Sequence of chain 1.C:
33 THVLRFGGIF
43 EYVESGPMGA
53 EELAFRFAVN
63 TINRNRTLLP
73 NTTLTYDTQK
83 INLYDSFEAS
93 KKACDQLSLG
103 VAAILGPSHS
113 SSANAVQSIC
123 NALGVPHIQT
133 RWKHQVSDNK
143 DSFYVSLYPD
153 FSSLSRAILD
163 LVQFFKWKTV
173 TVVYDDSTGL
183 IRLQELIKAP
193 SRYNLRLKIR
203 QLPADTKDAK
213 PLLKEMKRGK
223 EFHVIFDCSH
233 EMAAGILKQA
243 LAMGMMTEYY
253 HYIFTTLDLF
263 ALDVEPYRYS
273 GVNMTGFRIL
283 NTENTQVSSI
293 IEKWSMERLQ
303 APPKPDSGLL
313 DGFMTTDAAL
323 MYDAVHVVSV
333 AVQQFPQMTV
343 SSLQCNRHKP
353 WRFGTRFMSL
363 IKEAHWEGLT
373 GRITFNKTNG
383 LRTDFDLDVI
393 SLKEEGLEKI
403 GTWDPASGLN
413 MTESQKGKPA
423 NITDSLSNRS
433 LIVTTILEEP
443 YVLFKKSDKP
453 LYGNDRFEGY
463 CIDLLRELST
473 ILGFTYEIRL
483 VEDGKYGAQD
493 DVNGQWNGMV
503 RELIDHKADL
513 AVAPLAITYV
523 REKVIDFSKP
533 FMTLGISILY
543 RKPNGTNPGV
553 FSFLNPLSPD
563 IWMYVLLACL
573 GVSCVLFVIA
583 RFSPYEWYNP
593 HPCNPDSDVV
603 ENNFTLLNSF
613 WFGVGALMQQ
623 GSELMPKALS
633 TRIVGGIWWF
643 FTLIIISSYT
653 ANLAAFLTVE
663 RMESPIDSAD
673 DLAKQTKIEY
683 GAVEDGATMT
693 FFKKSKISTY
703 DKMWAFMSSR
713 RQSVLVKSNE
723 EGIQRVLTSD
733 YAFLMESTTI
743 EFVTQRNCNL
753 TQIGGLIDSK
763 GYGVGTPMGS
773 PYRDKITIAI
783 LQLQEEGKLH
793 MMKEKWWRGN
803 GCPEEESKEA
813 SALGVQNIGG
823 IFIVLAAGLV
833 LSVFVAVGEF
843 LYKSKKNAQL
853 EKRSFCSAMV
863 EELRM

Binding-site contacts:
Ligand atom N2 contacts residue HIS253 of chain 1.C at 4.0 Å.
Ligand atom C2 contacts residue HIS253 of chain 1.C at 4.4 Å.
Ligand atom C2 contacts residue ASN275 of chain 1.C at 2.4 Å.
Ligand atom O7 contacts residue GLU250 of chain 1.C at 3.0 Å (salt-bridge).
Ligand atom C7 contacts residue GLU250 of chain 1.C at 3.9 Å.
Ligand atom O7 contacts residue TYR251 of chain 1.C at 4.0 Å.
Ligand atom C7 contacts residue ASN275 of chain 1.C at 3.4 Å.
Ligand atom C8 contacts residue GLU250 of chain 1.C at 4.2 Å.
Ligand atom C1 contacts residue ASN275 of chain 1.C at 1.4 Å.
Ligand atom O5 contacts residue ASN275 of chain 1.C at 2.3 Å (h-bond).
Ligand atom C7 contacts residue TYR251 of chain 1.C at 3.9 Å (hydrophobic).
Ligand atom C4 contacts residue ASN275 of chain 1.C at 4.2 Å.
Ligand atom N2 contacts residue ASN275 of chain 1.C at 2.8 Å (h-bond).
Ligand atom C8 contacts residue TYR251 of chain 1.C at 3.3 Å (hydrophobic).
Ligand atom C3 contacts residue ASN275 of chain 1.C at 3.8 Å.
Ligand atom C5 contacts residue ASN275 of chain 1.C at 3.6 Å.
Ligand atom O7 contacts residue ASN275 of chain 1.C at 3.4 Å (h-bond).

This small molecule binds to this protein.
Small molecule (SMILES): CC(=O)N[C@H]1[C@H](O[C@H]2[C@H](O)[C@@H](NC(C)=O)CO[C@@H]2CO)O[C@H](CO)[C@@H](O[C@H]2O[C@H](CO)[C@@H](O)[C@H](O)[C@@H]2O)[C@@H]1O